This small molecule binds to this protein.
Small molecule (SMILES): CC(C)[C@@H](NC(=O)CC(C)(C)O)C(=O)N1CC[C@](O)(c2ccc(Cl)cc2)C(C)(C)C1

Binding-site contacts:
Ligand atom O29 contacts residue PHE147 of chain 2.A at 3.6 Å.
Ligand atom C16 contacts residue MET182 of chain 2.A at 3.7 Å (hydrophobic).
Ligand atom C9 contacts residue HIS266 of chain 2.A at 3.3 Å.
Ligand atom C2 contacts residue MET102 of chain 2.A at 4.0 Å (hydrophobic).
Ligand atom C10 contacts residue HIS266 of chain 2.A at 3.7 Å.
Ligand atom C4 contacts residue MET102 of chain 2.A at 3.7 Å (hydrophobic).
Ligand atom C18 contacts residue MET102 of chain 2.A at 3.7 Å (hydrophobic).
Ligand atom C10 contacts residue MET182 of chain 2.A at 3.8 Å (hydrophobic).
Ligand atom O27 contacts residue VAL70 of chain 2.A at 3.7 Å.
Ligand atom C19 contacts residue CYS160 of chain 2.A at 4.1 Å (hydrophobic).
Ligand atom C2 contacts residue SER106 of chain 2.A at 4.0 Å.
Ligand atom CL contacts residue LEU99 of chain 2.A at 3.8 Å.
Ligand atom C14 contacts residue LEU68 of chain 2.A at 4.0 Å (hydrophobic).
Ligand atom C5 contacts residue HIS266 of chain 2.A at 4.1 Å.
Ligand atom CL contacts residue MET284 of chain 2.A at 3.8 Å.
Ligand atom O28 contacts residue HIS266 of chain 2.A at 3.1 Å (h-bond).
Ligand atom C17 contacts residue LEU183 of chain 2.A at 3.9 Å (hydrophobic).
Ligand atom CL contacts residue ALA103 of chain 2.A at 3.5 Å.
Ligand atom C16 contacts residue GLN144 of chain 2.A at 3.8 Å.
Ligand atom C17 contacts residue TRP158 of chain 2.A at 3.6 Å (hydrophobic).
Ligand atom C10 contacts residue PHE140 of chain 2.A at 4.0 Å (hydrophobic).
Ligand atom C20 contacts residue TRP158 of chain 2.A at 3.8 Å (hydrophobic).
Ligand atom C3 contacts residue LEU99 of chain 2.A at 4.1 Å (hydrophobic).
Ligand atom O26 contacts residue GLN144 of chain 2.A at 3.7 Å.
Ligand atom C19 contacts residue TYR165 of chain 2.A at 3.7 Å (hydrophobic).
Ligand atom O27 contacts residue MET102 of chain 2.A at 3.4 Å.
Ligand atom C15 contacts residue MET102 of chain 2.A at 3.7 Å (hydrophobic).
Ligand atom N24 contacts residue MET182 of chain 2.A at 3.7 Å.
Ligand atom C11 contacts residue LEU68 of chain 2.A at 4.0 Å (hydrophobic).
Ligand atom C19 contacts residue TRP158 of chain 2.A at 3.9 Å (hydrophobic).
Ligand atom C20 contacts residue TYR165 of chain 2.A at 3.9 Å (hydrophobic).
Ligand atom C14 contacts residue LEU65 of chain 2.A at 4.0 Å (hydrophobic).
Ligand atom C16 contacts residue TRP158 of chain 2.A at 4.1 Å (hydrophobic).
Ligand atom C4 contacts residue ALA103 of chain 2.A at 4.0 Å (hydrophobic).
Ligand atom C12 contacts residue HIS266 of chain 2.A at 3.7 Å.
Ligand atom C4 contacts residue SER106 of chain 2.A at 3.9 Å.
Ligand atom CL contacts residue PHE279 of chain 2.A at 4.0 Å.
Ligand atom C19 contacts residue PHE147 of chain 2.A at 3.5 Å (hydrophobic).
Ligand atom C22 contacts residue MET182 of chain 2.A at 4.2 Å (hydrophobic).
Ligand atom C18 contacts residue MET105 of chain 2.A at 4.0 Å (hydrophobic).

Sequence of chain 2.A:
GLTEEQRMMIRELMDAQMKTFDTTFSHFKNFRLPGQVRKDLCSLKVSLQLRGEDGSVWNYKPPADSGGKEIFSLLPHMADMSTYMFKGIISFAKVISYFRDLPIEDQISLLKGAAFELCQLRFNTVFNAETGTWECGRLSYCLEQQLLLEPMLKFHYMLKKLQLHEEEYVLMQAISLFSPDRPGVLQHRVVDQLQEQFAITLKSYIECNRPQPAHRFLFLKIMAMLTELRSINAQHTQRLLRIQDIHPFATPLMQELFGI